Binding-site contacts:
Ligand atom C5 contacts residue ASP100 of chain 1.A at 4.1 Å.
Ligand atom C3 contacts residue CN81 of chain 1.G at 4.2 Å.
Ligand atom C2 contacts residue CA1 of chain 1.E at 3.9 Å.
Ligand atom O4 contacts residue THR104 of chain 1.A at 3.5 Å (h-bond).
Ligand atom O5 contacts residue TYR36 of chain 1.A at 3.5 Å.
Ligand atom C6 contacts residue HIS50 of chain 1.A at 3.6 Å.
Ligand atom C3 contacts residue THR104 of chain 1.A at 3.9 Å.
Ligand atom C1 contacts residue TYR36 of chain 1.A at 4.2 Å (hydrophobic).
Ligand atom O4 contacts residue ASP100 of chain 1.A at 2.6 Å (salt-bridge).
Ligand atom O5 contacts residue CN81 of chain 1.G at 2.6 Å (h-bond).
Ligand atom C4 contacts residue CA1 of chain 1.E at 3.4 Å.
Ligand atom O4 contacts residue TYR36 of chain 1.A at 3.0 Å (h-bond).
Ligand atom C5 contacts residue CN81 of chain 1.G at 3.9 Å.
Ligand atom C4 contacts residue TYR36 of chain 1.A at 4.0 Å (hydrophobic).
Ligand atom O5 contacts residue GLN53 of chain 1.A at 4.0 Å.
Ligand atom O3 contacts residue THR104 of chain 1.A at 3.2 Å (h-bond).
Ligand atom C6 contacts residue GLN53 of chain 1.A at 3.5 Å.
Ligand atom O2 contacts residue CN81 of chain 1.G at 3.1 Å (h-bond).
Ligand atom C4 contacts residue THR104 of chain 1.A at 3.5 Å.
Ligand atom O6 contacts residue GLN53 of chain 1.A at 2.6 Å (h-bond).
Ligand atom C3 contacts residue ASN107 of chain 1.A at 3.9 Å.
Ligand atom C6 contacts residue CYS62 of chain 1.A at 4.0 Å (hydrophobic).
Ligand atom O2 contacts residue ASN107 of chain 1.A at 3.1 Å (h-bond).
Ligand atom C6 contacts residue VAL101 of chain 1.A at 3.9 Å (hydrophobic).
Ligand atom O3 contacts residue CA1 of chain 1.E at 2.4 Å.
Ligand atom C2 contacts residue TYR36 of chain 1.A at 3.5 Å (hydrophobic).
Ligand atom C2 contacts residue CN81 of chain 1.G at 2.8 Å.
Ligand atom C3 contacts residue TYR36 of chain 1.A at 3.8 Å (hydrophobic).
Ligand atom C2 contacts residue ASN107 of chain 1.A at 3.6 Å.
Ligand atom O3 contacts residue ASN107 of chain 1.A at 2.9 Å (h-bond).
Ligand atom O5 contacts residue HIS50 of chain 1.A at 3.6 Å (h-bond).
Ligand atom C1 contacts residue CN81 of chain 1.G at 1.8 Å.
Ligand atom C6 contacts residue ASP100 of chain 1.A at 3.5 Å.
Ligand atom C5 contacts residue HIS50 of chain 1.A at 4.2 Å.
Ligand atom O3 contacts residue TYR36 of chain 1.A at 3.5 Å (h-bond).
Ligand atom C3 contacts residue CA1 of chain 1.E at 3.3 Å.
Ligand atom C5 contacts residue GLN53 of chain 1.A at 3.6 Å.
Ligand atom O4 contacts residue CA1 of chain 1.E at 2.5 Å.
Ligand atom O6 contacts residue HIS50 of chain 1.A at 2.8 Å (h-bond).
Ligand atom C4 contacts residue ASP100 of chain 1.A at 3.5 Å.

Sequence of chain 1.A:
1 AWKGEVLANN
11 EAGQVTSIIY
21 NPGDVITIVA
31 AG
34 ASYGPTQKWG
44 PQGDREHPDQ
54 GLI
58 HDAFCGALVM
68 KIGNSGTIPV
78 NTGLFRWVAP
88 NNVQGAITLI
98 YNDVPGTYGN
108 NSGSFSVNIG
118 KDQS

The protein below binds the small molecule below.
Small molecule (SMILES): OC[C@H]1O[C@@H](O)[C@H](O)[C@@H](O)[C@H]1O